Sequence of chain 3.A:
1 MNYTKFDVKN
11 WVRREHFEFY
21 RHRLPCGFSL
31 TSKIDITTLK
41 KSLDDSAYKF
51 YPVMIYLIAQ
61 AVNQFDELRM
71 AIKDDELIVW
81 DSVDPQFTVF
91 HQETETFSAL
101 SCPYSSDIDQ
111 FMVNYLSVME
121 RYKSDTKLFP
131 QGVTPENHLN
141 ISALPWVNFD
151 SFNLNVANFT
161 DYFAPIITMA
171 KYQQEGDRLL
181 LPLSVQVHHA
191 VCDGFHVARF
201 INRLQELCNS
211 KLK

A protein and the small-molecule ligand that binds it are described below.
Small molecule (SMILES): O=C(N[C@H](CO)[C@H](O)c1ccc([N+](=O)[O-])cc1)C(Cl)Cl

Sequence of chain 1.A:
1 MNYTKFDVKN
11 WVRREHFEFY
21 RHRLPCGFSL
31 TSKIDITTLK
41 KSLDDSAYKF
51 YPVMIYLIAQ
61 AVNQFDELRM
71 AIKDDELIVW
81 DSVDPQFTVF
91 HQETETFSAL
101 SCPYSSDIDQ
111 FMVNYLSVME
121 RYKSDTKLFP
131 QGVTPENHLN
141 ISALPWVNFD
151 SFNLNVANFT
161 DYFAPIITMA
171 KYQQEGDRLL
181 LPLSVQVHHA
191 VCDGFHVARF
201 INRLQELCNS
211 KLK

Binding-site contacts:
Ligand atom O2 contacts residue PHE19 of chain 1.A at 4.2 Å.
Ligand atom C4 contacts residue THR88 of chain 3.A at 4.1 Å.
Ligand atom O5 contacts residue ILE166 of chain 3.A at 4.0 Å.
Ligand atom C3 contacts residue HIS189 of chain 1.A at 4.0 Å.
Ligand atom N2 contacts residue TYR20 of chain 1.A at 3.8 Å.
Ligand atom N9 contacts residue LEU24 of chain 1.A at 3.9 Å.
Ligand atom O9A contacts residue TYR162 of chain 3.A at 3.5 Å.
Ligand atom CL1 contacts residue GLN86 of chain 3.A at 3.9 Å.
Ligand atom CL1 contacts residue ASN140 of chain 3.A at 3.7 Å.
Ligand atom O9B contacts residue LEU24 of chain 1.A at 3.8 Å.
Ligand atom C4 contacts residue PHE97 of chain 3.A at 4.1 Å (hydrophobic).
Ligand atom O4 contacts residue HIS189 of chain 1.A at 2.8 Å (h-bond).
Ligand atom C1 contacts residue GLN86 of chain 3.A at 4.2 Å.
Ligand atom C3 contacts residue TYR20 of chain 1.A at 3.8 Å (hydrophobic).
Ligand atom O5 contacts residue SER142 of chain 3.A at 4.0 Å.
Ligand atom O2 contacts residue TYR20 of chain 1.A at 2.8 Å (h-bond).
Ligand atom C11 contacts residue LEU154 of chain 3.A at 4.2 Å (hydrophobic).
Ligand atom C8 contacts residue CYS26 of chain 1.A at 4.1 Å (hydrophobic).
Ligand atom C9 contacts residue ILE166 of chain 3.A at 3.9 Å (hydrophobic).
Ligand atom N9 contacts residue ILE166 of chain 3.A at 3.8 Å.
Ligand atom O5 contacts residue LEU154 of chain 3.A at 4.2 Å.
Ligand atom O9A contacts residue ILE166 of chain 3.A at 3.8 Å.
Ligand atom CL2 contacts residue ALA99 of chain 3.A at 3.6 Å.
Ligand atom C7 contacts residue LEU154 of chain 3.A at 3.6 Å (hydrophobic).
Ligand atom C4 contacts residue TYR20 of chain 1.A at 4.0 Å (hydrophobic).
Ligand atom C9 contacts residue LEU24 of chain 1.A at 4.1 Å (hydrophobic).
Ligand atom C4 contacts residue HIS189 of chain 1.A at 3.7 Å.
Ligand atom C2 contacts residue TYR20 of chain 1.A at 3.4 Å (hydrophobic).
Ligand atom C6 contacts residue LEU154 of chain 3.A at 3.9 Å (hydrophobic).
Ligand atom C7 contacts residue CYS26 of chain 1.A at 4.2 Å (hydrophobic).
Ligand atom C10 contacts residue ILE166 of chain 3.A at 3.7 Å (hydrophobic).
Ligand atom CL2 contacts residue PHE129 of chain 3.A at 3.6 Å.
Ligand atom C11 contacts residue ILE166 of chain 3.A at 3.8 Å (hydrophobic).
Ligand atom C5 contacts residue LEU154 of chain 3.A at 4.1 Å (hydrophobic).
Ligand atom C1 contacts residue ASN140 of chain 3.A at 3.6 Å.
Ligand atom CL2 contacts residue TYR20 of chain 1.A at 4.2 Å.
Ligand atom O9B contacts residue VAL156 of chain 3.A at 3.4 Å.
Ligand atom C4 contacts residue SER142 of chain 3.A at 4.2 Å.
Ligand atom C8 contacts residue LEU24 of chain 1.A at 4.0 Å (hydrophobic).
Ligand atom C8 contacts residue LEU154 of chain 3.A at 4.2 Å (hydrophobic).